Sequence of chain 1.C:
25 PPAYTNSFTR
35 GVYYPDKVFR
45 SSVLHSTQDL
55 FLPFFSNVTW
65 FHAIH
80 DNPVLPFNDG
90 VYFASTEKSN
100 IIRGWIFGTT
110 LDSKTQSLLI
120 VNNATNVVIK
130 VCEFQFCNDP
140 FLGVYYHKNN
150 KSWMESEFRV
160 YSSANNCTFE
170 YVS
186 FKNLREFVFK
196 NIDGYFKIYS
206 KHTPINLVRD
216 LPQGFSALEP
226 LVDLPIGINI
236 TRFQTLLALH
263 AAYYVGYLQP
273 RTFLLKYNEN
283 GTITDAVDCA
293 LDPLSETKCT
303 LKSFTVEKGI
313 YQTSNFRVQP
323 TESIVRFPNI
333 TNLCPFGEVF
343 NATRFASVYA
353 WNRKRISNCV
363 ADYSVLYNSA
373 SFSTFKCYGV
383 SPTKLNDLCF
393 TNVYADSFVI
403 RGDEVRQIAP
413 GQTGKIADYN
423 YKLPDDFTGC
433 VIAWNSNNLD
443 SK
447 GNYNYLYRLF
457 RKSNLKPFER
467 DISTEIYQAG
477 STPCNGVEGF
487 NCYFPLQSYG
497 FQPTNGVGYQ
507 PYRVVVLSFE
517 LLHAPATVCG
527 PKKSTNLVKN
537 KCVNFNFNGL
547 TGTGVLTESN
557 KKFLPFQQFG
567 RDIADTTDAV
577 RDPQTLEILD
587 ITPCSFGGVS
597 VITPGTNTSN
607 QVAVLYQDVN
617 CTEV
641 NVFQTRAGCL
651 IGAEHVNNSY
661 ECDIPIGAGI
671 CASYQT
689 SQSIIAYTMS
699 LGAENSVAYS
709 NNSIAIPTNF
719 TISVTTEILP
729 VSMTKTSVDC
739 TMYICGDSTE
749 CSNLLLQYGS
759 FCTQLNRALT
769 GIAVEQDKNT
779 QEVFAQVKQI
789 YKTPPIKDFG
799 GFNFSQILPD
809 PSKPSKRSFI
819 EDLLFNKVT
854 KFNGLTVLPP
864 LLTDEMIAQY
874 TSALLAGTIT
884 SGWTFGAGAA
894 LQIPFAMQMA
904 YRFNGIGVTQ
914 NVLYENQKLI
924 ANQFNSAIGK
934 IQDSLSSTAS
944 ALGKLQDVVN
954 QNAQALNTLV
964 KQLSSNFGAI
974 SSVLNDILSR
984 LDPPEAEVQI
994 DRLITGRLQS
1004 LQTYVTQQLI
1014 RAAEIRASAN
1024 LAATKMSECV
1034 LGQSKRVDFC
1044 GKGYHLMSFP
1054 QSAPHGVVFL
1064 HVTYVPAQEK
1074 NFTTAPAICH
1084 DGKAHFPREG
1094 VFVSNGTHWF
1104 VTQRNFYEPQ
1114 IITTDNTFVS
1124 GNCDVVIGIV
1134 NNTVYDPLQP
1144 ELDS

Sequence of chain 1.A:
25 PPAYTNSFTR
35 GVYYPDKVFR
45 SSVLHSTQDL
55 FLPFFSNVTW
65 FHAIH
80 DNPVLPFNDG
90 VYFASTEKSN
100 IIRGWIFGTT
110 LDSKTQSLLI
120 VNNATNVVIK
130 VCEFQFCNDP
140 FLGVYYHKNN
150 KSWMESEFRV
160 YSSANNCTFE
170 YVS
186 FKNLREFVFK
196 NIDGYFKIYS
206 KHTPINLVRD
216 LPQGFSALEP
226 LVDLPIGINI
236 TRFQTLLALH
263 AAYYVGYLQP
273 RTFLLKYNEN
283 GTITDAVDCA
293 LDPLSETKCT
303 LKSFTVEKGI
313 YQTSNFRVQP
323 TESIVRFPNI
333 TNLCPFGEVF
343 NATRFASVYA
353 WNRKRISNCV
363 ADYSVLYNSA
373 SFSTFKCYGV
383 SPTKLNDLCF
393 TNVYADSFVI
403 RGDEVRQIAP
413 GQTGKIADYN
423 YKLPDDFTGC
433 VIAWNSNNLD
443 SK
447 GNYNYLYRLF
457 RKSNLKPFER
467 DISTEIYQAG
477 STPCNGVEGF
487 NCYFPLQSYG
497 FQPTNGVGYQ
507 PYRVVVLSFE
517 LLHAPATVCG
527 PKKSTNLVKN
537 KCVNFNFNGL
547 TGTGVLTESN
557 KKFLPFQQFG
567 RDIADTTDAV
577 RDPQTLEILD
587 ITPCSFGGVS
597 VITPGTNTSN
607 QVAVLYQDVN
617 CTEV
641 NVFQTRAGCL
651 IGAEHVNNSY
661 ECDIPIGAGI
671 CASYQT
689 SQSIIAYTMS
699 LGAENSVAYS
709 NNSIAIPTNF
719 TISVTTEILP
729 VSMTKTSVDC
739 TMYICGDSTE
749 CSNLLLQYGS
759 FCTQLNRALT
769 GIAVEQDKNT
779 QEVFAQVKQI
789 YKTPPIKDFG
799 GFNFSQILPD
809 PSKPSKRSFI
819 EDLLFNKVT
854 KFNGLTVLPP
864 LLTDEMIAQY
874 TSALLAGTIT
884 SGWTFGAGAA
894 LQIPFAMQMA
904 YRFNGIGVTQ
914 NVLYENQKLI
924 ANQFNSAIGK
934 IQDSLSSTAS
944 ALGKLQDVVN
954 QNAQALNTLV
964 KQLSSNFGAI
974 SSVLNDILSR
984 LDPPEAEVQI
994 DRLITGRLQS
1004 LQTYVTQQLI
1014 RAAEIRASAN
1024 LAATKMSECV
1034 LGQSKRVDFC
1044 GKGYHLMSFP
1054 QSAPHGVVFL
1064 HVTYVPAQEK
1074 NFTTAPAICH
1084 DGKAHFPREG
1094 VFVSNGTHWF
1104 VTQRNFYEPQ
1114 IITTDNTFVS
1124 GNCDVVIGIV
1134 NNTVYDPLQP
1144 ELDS

The protein below binds the small molecule below.
Small molecule (SMILES): CC(=O)N[C@@H]1[C@@H](O)[C@H](O)[C@@H](CO)O[C@H]1O

Binding-site contacts:
Ligand atom C1 contacts residue GLN895 of chain 1.C at 4.4 Å.
Ligand atom C5 contacts residue ALA706 of chain 1.A at 4.0 Å (hydrophobic).
Ligand atom C6 contacts residue ALA706 of chain 1.A at 3.5 Å (hydrophobic).
Ligand atom C8 contacts residue GLU1072 of chain 1.A at 3.7 Å.
Ligand atom C2 contacts residue ASN1074 of chain 1.A at 2.5 Å.
Ligand atom C5 contacts residue ASN1074 of chain 1.A at 3.6 Å.
Ligand atom C3 contacts residue ASN1074 of chain 1.A at 3.8 Å.
Ligand atom O6 contacts residue ALA706 of chain 1.A at 3.6 Å.
Ligand atom O5 contacts residue ASN1074 of chain 1.A at 2.3 Å (h-bond).
Ligand atom C4 contacts residue ASN1074 of chain 1.A at 4.2 Å.
Ligand atom N2 contacts residue ASN1074 of chain 1.A at 2.9 Å (h-bond).
Ligand atom C7 contacts residue ASN1074 of chain 1.A at 4.1 Å.
Ligand atom C1 contacts residue ASN1074 of chain 1.A at 1.4 Å.